A small-molecule ligand and the protein it binds are described below.
Small molecule (SMILES): CC(=O)N[C@H]1[C@H](O[C@H]2[C@H](O)[C@@H](NC(C)=O)CO[C@@H]2CO)O[C@H](CO)[C@@H](O)[C@@H]1O

Sequence of chain 1.A:
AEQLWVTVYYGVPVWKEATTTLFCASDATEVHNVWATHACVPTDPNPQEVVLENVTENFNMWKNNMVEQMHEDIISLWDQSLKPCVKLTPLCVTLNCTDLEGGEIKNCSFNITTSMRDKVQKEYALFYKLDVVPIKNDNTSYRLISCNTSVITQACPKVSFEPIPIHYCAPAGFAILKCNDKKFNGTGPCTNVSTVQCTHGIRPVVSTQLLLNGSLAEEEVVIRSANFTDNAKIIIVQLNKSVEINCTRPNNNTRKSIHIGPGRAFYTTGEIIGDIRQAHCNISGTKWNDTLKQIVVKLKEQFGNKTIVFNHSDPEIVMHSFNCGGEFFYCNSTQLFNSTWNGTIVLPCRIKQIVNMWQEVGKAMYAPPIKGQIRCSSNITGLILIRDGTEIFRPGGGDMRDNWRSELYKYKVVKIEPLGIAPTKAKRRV

Binding-site contacts:
Ligand atom O7 contacts residue ASN129 of chain 1.A at 3.3 Å (h-bond).
Ligand atom O7 contacts residue THR192 of chain 1.A at 4.4 Å.
Ligand atom N2 contacts residue ASN129 of chain 1.A at 2.8 Å (h-bond).
Ligand atom C2 contacts residue ASN129 of chain 1.A at 2.4 Å.
Ligand atom C1 contacts residue ASN129 of chain 1.A at 1.4 Å.
Ligand atom O5 contacts residue ASN129 of chain 1.A at 2.4 Å (h-bond).
Ligand atom C7 contacts residue ASN129 of chain 1.A at 3.3 Å.
Ligand atom C5 contacts residue ASN129 of chain 1.A at 3.7 Å.
Ligand atom C8 contacts residue ASN129 of chain 1.A at 4.4 Å.
Ligand atom C4 contacts residue ASN129 of chain 1.A at 4.2 Å.
Ligand atom C3 contacts residue ASN129 of chain 1.A at 3.7 Å.